A small-molecule ligand and the protein it binds are described below.
Small molecule (SMILES): C[C@H](C(=O)SCCNC(=O)CCNC(=O)[C@H](O)C(C)(C)COP(=O)(O)OP(=O)(O)OC[C@H]1O[C@@H](n2cnc3c(N)ncnc32)[C@H](O)[C@@H]1OP(=O)(O)O)S(=O)(=O)O

Binding-site contacts:
Ligand atom CP2 contacts residue YXS1 of chain 1.V at 0.0 Å.
Ligand atom P1 contacts residue YXS1 of chain 1.V at 0.9 Å.
Ligand atom P2 contacts residue YXS1 of chain 1.V at 0.5 Å.
Ligand atom OS1 contacts residue YXS1 of chain 1.V at 0.4 Å (h-bond).
Ligand atom O56 contacts residue YXS1 of chain 1.V at 0.2 Å (h-bond).
Ligand atom O21 contacts residue YXS1 of chain 1.V at 1.0 Å (h-bond).
Ligand atom OS5 contacts residue YXS1 of chain 1.V at 0.1 Å (h-bond).
Ligand atom CP7 contacts residue YXS1 of chain 1.V at 0.1 Å.
Ligand atom C5' contacts residue YXS1 of chain 1.V at 0.5 Å.
Ligand atom CS2 contacts residue YXS1 of chain 1.V at 0.4 Å.
Ligand atom C8 contacts residue YXS1 of chain 1.V at 1.0 Å.
Ligand atom O5' contacts residue YXS1 of chain 1.V at 0.8 Å.
Ligand atom CP5 contacts residue YXS1 of chain 1.V at 0.1 Å.
Ligand atom S contacts residue YXS1 of chain 1.V at 0.1 Å (h-bond).
Ligand atom O22 contacts residue YXS1 of chain 1.V at 0.4 Å (h-bond).
Ligand atom CP4 contacts residue YXS1 of chain 1.V at 0.1 Å.
Ligand atom NP1 contacts residue YXS1 of chain 1.V at 0.0 Å (h-bond).
Ligand atom CP8 contacts residue YXS1 of chain 1.V at 0.6 Å.
Ligand atom C6 contacts residue YXS1 of chain 1.V at 0.4 Å.
Ligand atom OP1 contacts residue YXS1 of chain 1.V at 0.0 Å (h-bond).
Ligand atom CS1 contacts residue YXS1 of chain 1.V at 0.3 Å.
Ligand atom N7 contacts residue YXS1 of chain 1.V at 0.6 Å (h-bond).
Ligand atom CP9 contacts residue YXS1 of chain 1.V at 0.5 Å.
Ligand atom CP3 contacts residue YXS1 of chain 1.V at 0.0 Å.
Ligand atom CPB contacts residue YXS1 of chain 1.V at 0.8 Å.
Ligand atom OS4 contacts residue YXS1 of chain 1.V at 0.1 Å (h-bond).
Ligand atom O6 contacts residue YXS1 of chain 1.V at 0.6 Å (h-bond).
Ligand atom OP3 contacts residue YXS1 of chain 1.V at 0.3 Å (h-bond).
Ligand atom CPA contacts residue YXS1 of chain 1.V at 0.3 Å.
Ligand atom SS4 contacts residue YXS1 of chain 1.V at 0.1 Å (h-bond).
Ligand atom OP2 contacts residue YXS1 of chain 1.V at 0.2 Å (h-bond).
Ligand atom NP2 contacts residue YXS1 of chain 1.V at 0.1 Å (h-bond).
Ligand atom N1 contacts residue YXS1 of chain 1.V at 0.8 Å (h-bond).
Ligand atom O4' contacts residue YXS1 of chain 1.V at 1.3 Å.
Ligand atom O7 contacts residue YXS1 of chain 1.V at 0.5 Å (h-bond).
Ligand atom CP1 contacts residue YXS1 of chain 1.V at 0.1 Å.
Ligand atom O11 contacts residue YXS1 of chain 1.V at 0.8 Å (h-bond).
Ligand atom CP6 contacts residue YXS1 of chain 1.V at 0.2 Å.
Ligand atom N6 contacts residue YXS1 of chain 1.V at 0.4 Å (h-bond).
Ligand atom C5 contacts residue YXS1 of chain 1.V at 0.7 Å.

Sequence of chain 1.F:
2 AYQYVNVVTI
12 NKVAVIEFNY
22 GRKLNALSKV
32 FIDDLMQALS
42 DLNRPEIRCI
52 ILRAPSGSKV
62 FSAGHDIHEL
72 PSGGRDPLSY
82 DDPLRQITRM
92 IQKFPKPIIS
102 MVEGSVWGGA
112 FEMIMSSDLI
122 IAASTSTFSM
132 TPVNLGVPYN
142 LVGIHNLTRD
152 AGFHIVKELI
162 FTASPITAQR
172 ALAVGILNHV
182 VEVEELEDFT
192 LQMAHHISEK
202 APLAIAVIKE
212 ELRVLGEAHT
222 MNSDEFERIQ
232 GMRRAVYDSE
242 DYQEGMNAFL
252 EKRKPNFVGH